Sequence of chain 1.F:
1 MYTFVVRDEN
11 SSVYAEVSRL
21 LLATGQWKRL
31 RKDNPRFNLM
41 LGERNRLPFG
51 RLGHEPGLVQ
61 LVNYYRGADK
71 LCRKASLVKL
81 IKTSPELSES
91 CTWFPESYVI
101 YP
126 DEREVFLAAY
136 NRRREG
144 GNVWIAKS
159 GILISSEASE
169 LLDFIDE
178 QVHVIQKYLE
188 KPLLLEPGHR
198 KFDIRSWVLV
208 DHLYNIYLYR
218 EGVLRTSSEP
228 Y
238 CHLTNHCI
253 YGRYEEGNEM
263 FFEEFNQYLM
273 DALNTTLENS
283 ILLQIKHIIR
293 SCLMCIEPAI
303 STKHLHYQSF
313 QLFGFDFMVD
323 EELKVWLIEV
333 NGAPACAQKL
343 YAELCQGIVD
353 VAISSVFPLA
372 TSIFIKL

Sequence of chain 1.A:
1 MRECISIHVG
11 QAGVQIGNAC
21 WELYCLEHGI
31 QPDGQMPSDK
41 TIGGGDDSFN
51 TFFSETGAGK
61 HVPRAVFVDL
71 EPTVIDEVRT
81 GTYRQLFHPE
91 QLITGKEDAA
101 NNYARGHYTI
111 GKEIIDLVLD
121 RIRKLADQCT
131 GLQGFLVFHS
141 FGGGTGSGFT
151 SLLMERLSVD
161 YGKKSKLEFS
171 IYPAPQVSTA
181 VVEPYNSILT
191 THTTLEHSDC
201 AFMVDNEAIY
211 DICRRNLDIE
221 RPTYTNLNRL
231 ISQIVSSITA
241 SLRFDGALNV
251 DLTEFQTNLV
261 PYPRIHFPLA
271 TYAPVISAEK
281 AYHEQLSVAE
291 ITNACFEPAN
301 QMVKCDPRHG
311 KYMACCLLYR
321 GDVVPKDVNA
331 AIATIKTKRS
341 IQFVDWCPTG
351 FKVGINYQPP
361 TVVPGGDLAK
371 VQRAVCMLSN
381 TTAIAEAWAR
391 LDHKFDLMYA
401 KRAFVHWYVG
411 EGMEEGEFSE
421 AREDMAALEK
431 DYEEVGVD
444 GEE

This small molecule binds to this protein.
Small molecule (SMILES): Nc1ncnc2c1ncn2[C@@H]1O[C@H](CO[P](=O)(O)O[P](=O)(O)CP(=O)(O)O)[C@@H](O)[C@H]1O

Binding-site contacts:
Ligand atom PG contacts residue GLU331 of chain 1.F at 3.3 Å.
Ligand atom O1G contacts residue MG1 of chain 1.T at 2.3 Å.
Ligand atom C3' contacts residue THR241 of chain 1.F at 3.6 Å.
Ligand atom O2A contacts residue LYS150 of chain 1.F at 3.3 Å.
Ligand atom O1B contacts residue GLU331 of chain 1.F at 2.7 Å (salt-bridge).
Ligand atom PG contacts residue MG1 of chain 1.T at 3.4 Å.
Ligand atom C8 contacts residue LYS150 of chain 1.F at 3.1 Å.
Ligand atom O2G contacts residue ARG202 of chain 1.F at 3.6 Å.
Ligand atom O2' contacts residue LYS198 of chain 1.F at 3.7 Å.
Ligand atom C6 contacts residue LYS184 of chain 1.F at 3.7 Å.
Ligand atom O3G contacts residue ASN333 of chain 1.F at 3.6 Å (h-bond).
Ligand atom N6 contacts residue LYS184 of chain 1.F at 2.7 Å (salt-bridge).
Ligand atom O1G contacts residue ASN333 of chain 1.F at 3.2 Å (h-bond).
Ligand atom O2A contacts residue LYS74 of chain 1.F at 3.3 Å.
Ligand atom O3G contacts residue MG1 of chain 1.T at 3.6 Å.
Ligand atom O2G contacts residue ASN242 of chain 1.F at 3.3 Å (h-bond).
Ligand atom O2' contacts residue MET320 of chain 1.F at 3.4 Å (h-bond).
Ligand atom C3B contacts residue ASN242 of chain 1.F at 3.4 Å.
Ligand atom O3G contacts residue GLU331 of chain 1.F at 2.3 Å (salt-bridge).
Ligand atom C2 contacts residue LEU186 of chain 1.F at 3.3 Å (hydrophobic).
Ligand atom O3G contacts residue ASP318 of chain 1.F at 2.4 Å (salt-bridge).
Ligand atom O3G contacts residue ARG222 of chain 1.F at 3.6 Å (salt-bridge).
Ligand atom N7 contacts residue LYS150 of chain 1.F at 2.7 Å (salt-bridge).
Ligand atom O1B contacts residue MG1 of chain 1.T at 2.6 Å.
Ligand atom N1 contacts residue LEU186 of chain 1.F at 2.8 Å (h-bond).
Ligand atom C2 contacts residue TYR185 of chain 1.F at 3.5 Å (hydrophobic).
Ligand atom N7 contacts residue GLN183 of chain 1.F at 3.6 Å.
Ligand atom O1G contacts residue GLU331 of chain 1.F at 3.2 Å (salt-bridge).
Ligand atom O3' contacts residue THR241 of chain 1.F at 2.3 Å (h-bond).
Ligand atom N3 contacts residue MET320 of chain 1.F at 3.5 Å (h-bond).
Ligand atom PG contacts residue ARG222 of chain 1.F at 3.6 Å.
Ligand atom N6 contacts residue GLN183 of chain 1.F at 2.9 Å (h-bond).
Ligand atom N1 contacts residue TYR185 of chain 1.F at 3.5 Å.
Ligand atom O2G contacts residue ARG222 of chain 1.F at 2.5 Å (salt-bridge).
Ligand atom O1B contacts residue LYS74 of chain 1.F at 3.5 Å (salt-bridge).
Ligand atom O3' contacts residue ASP200 of chain 1.F at 3.6 Å.
Ligand atom O1A contacts residue GLU331 of chain 1.F at 3.5 Å (salt-bridge).
Ligand atom PB contacts residue MG1 of chain 1.T at 3.7 Å.
Ligand atom N3 contacts residue TYR185 of chain 1.F at 3.5 Å.
Ligand atom N6 contacts residue TYR185 of chain 1.F at 3.7 Å.